The small molecule below binds the protein below.
Small molecule (SMILES): CC(=O)N[C@@H]1[C@@H](O)[C@H](O)[C@@H](CO)O[C@H]1O

Sequence of chain 1.C:
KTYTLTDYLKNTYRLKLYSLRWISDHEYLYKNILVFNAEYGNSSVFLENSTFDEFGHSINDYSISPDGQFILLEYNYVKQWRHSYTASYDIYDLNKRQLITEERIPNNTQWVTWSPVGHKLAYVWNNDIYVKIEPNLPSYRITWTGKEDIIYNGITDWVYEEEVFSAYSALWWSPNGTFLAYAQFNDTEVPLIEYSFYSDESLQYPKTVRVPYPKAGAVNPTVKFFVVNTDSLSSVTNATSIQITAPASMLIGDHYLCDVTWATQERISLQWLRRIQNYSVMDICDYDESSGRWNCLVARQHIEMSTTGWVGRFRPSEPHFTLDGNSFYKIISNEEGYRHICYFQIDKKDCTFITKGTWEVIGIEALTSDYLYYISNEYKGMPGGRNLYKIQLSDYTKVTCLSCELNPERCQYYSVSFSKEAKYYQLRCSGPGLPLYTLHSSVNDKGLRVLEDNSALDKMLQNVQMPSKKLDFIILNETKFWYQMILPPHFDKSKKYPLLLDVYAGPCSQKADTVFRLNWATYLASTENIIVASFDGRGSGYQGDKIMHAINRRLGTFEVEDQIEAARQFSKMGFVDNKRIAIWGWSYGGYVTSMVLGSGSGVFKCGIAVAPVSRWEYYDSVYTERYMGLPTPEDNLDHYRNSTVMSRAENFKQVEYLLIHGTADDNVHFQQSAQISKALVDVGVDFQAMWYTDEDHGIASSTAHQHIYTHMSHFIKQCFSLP

Binding-site contacts:
Ligand atom O6 contacts residue ARG570 of chain 1.C at 3.7 Å.
Ligand atom C8 contacts residue TYR296 of chain 1.C at 4.3 Å (hydrophobic).
Ligand atom C4 contacts residue ASN295 of chain 1.C at 4.2 Å.
Ligand atom C5 contacts residue ILE293 of chain 1.C at 4.1 Å (hydrophobic).
Ligand atom O7 contacts residue ASN295 of chain 1.C at 4.0 Å.
Ligand atom O7 contacts residue SER323 of chain 1.C at 3.1 Å (h-bond).
Ligand atom C7 contacts residue ASN295 of chain 1.C at 3.5 Å.
Ligand atom C2 contacts residue ASN295 of chain 1.C at 2.4 Å.
Ligand atom C7 contacts residue SER323 of chain 1.C at 3.6 Å.
Ligand atom C1 contacts residue ILE293 of chain 1.C at 3.8 Å (hydrophobic).
Ligand atom O7 contacts residue THR324 of chain 1.C at 3.9 Å.
Ligand atom O5 contacts residue ILE293 of chain 1.C at 3.7 Å.
Ligand atom O5 contacts residue ASN295 of chain 1.C at 2.4 Å (h-bond).
Ligand atom N2 contacts residue SER323 of chain 1.C at 4.3 Å.
Ligand atom C5 contacts residue ASN295 of chain 1.C at 3.6 Å.
Ligand atom C8 contacts residue ASN295 of chain 1.C at 3.8 Å.
Ligand atom C8 contacts residue SER323 of chain 1.C at 4.0 Å.
Ligand atom C8 contacts residue MET322 of chain 1.C at 3.8 Å (hydrophobic).
Ligand atom N2 contacts residue ASN295 of chain 1.C at 2.9 Å (h-bond).
Ligand atom C1 contacts residue ASN295 of chain 1.C at 1.4 Å.
Ligand atom C6 contacts residue ARG570 of chain 1.C at 4.3 Å.
Ligand atom C3 contacts residue ASN295 of chain 1.C at 3.8 Å.